Binding-site contacts:
Ligand atom C5M contacts residue LYS36 of chain 1.A at 4.0 Å.
Ligand atom C2 contacts residue ASP77 of chain 1.A at 4.0 Å.
Ligand atom O3P contacts residue LYS78 of chain 1.A at 2.6 Å (salt-bridge).
Ligand atom O5' contacts residue ARG81 of chain 1.A at 3.0 Å (salt-bridge).
Ligand atom P1 contacts residue TYR79 of chain 1.A at 3.7 Å.
Ligand atom C4 contacts residue LEU83 of chain 1.A at 3.6 Å (hydrophobic).
Ligand atom C5M contacts residue TYR107 of chain 1.A at 3.7 Å (hydrophobic).
Ligand atom O4P contacts residue ARG35 of chain 1.A at 2.7 Å (salt-bridge).
Ligand atom C2 contacts residue TYR109 of chain 1.A at 3.8 Å (hydrophobic).
Ligand atom C4' contacts residue ARG81 of chain 1.A at 3.8 Å.
Ligand atom O5P contacts residue ARG81 of chain 1.A at 2.7 Å (salt-bridge).
Ligand atom O2P contacts residue TYR79 of chain 1.A at 2.8 Å (h-bond).
Ligand atom O4 contacts residue LEU37 of chain 1.A at 3.9 Å.
Ligand atom P2 contacts residue ARG81 of chain 1.A at 3.9 Å.
Ligand atom O3P contacts residue TYR79 of chain 1.A at 3.5 Å (h-bond).
Ligand atom P1 contacts residue LYS78 of chain 1.A at 3.6 Å.
Ligand atom C5' contacts residue ARG81 of chain 1.A at 4.0 Å.
Ligand atom C1' contacts residue ARG81 of chain 1.A at 4.0 Å.
Ligand atom C5M contacts residue ARG35 of chain 1.A at 3.6 Å.
Ligand atom C2' contacts residue TYR109 of chain 1.A at 3.5 Å (hydrophobic).
Ligand atom C4 contacts residue TYR109 of chain 1.A at 3.5 Å (hydrophobic).
Ligand atom O4' contacts residue TYR79 of chain 1.A at 3.9 Å.
Ligand atom C5' contacts residue TYR107 of chain 1.A at 3.7 Å (hydrophobic).
Ligand atom O5' contacts residue ARG35 of chain 1.A at 3.6 Å (salt-bridge).
Ligand atom P2 contacts residue CA1 of chain 1.C at 3.6 Å.
Ligand atom N3 contacts residue LEU83 of chain 1.A at 4.0 Å.
Ligand atom O3' contacts residue LYS78 of chain 1.A at 3.4 Å (salt-bridge).
Ligand atom O5P contacts residue ARG35 of chain 1.A at 2.9 Å (salt-bridge).
Ligand atom O4' contacts residue ARG81 of chain 1.A at 2.9 Å (salt-bridge).
Ligand atom O4 contacts residue TYR109 of chain 1.A at 3.8 Å.
Ligand atom O5P contacts residue CA1 of chain 1.C at 3.9 Å.
Ligand atom N3 contacts residue TYR109 of chain 1.A at 3.4 Å.
Ligand atom O4P contacts residue CA1 of chain 1.C at 2.6 Å.
Ligand atom C5 contacts residue LEU83 of chain 1.A at 4.0 Å (hydrophobic).
Ligand atom P2 contacts residue ARG35 of chain 1.A at 3.5 Å.
Ligand atom C3' contacts residue TYR107 of chain 1.A at 3.9 Å (hydrophobic).
Ligand atom O2 contacts residue ASP77 of chain 1.A at 3.9 Å.
Ligand atom O4P contacts residue ASP40 of chain 1.A at 3.4 Å (salt-bridge).
Ligand atom O4 contacts residue LEU83 of chain 1.A at 3.5 Å.
Ligand atom C2' contacts residue TYR107 of chain 1.A at 3.9 Å (hydrophobic).

Sequence of chain 1.A:
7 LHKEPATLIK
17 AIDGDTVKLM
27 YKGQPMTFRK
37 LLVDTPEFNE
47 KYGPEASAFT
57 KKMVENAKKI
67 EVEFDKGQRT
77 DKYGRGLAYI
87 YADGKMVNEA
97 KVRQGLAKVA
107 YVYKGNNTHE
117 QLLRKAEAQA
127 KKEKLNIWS

A protein and the small-molecule ligand that binds it are described below.
Small molecule (SMILES): Cc1cn([C@H]2C[C@H](OP(=O)(O)O)[C@@H](COP(=O)(O)O)O2)c(=O)[nH]c1=O